A small-molecule ligand and the protein it binds are described below.
Small molecule (SMILES): CC(=O)N[C@@H]1[C@@H](O)[C@H](O)[C@@H](CO)O[C@H]1O

Sequence of chain 1.A:
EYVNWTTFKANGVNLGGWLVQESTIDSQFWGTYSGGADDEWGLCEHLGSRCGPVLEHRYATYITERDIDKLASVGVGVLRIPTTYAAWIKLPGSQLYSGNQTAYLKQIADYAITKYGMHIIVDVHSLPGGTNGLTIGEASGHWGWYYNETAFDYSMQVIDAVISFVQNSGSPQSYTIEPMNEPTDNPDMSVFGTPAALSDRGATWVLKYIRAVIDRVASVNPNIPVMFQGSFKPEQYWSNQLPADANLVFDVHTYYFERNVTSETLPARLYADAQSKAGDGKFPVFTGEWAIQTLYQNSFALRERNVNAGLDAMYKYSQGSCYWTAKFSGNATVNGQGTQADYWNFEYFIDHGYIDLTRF

Binding-site contacts:
Ligand atom O6 contacts residue GLN37 of chain 1.A at 4.2 Å.
Ligand atom C4 contacts residue ASN340 of chain 1.A at 4.2 Å.
Ligand atom C3 contacts residue ASN340 of chain 1.A at 3.8 Å.
Ligand atom O5 contacts residue ASN340 of chain 1.A at 2.2 Å (h-bond).
Ligand atom C5 contacts residue SER36 of chain 1.A at 4.2 Å.
Ligand atom C6 contacts residue GLN37 of chain 1.A at 3.8 Å.
Ligand atom O7 contacts residue ASN340 of chain 1.A at 3.5 Å (h-bond).
Ligand atom C5 contacts residue ASN340 of chain 1.A at 3.6 Å.
Ligand atom C6 contacts residue SER36 of chain 1.A at 4.0 Å.
Ligand atom N2 contacts residue ASN340 of chain 1.A at 3.0 Å (h-bond).
Ligand atom C2 contacts residue ASN340 of chain 1.A at 2.5 Å.
Ligand atom C7 contacts residue ASN340 of chain 1.A at 3.5 Å.
Ligand atom C1 contacts residue SER36 of chain 1.A at 4.3 Å.
Ligand atom O5 contacts residue SER36 of chain 1.A at 3.8 Å.
Ligand atom C1 contacts residue ASN340 of chain 1.A at 1.4 Å.